The small molecule below binds the protein below.
Small molecule (SMILES): CCCCCCCO[C@H]1O[C@H](CO)[C@@H](O)C[C@@H]1O

Binding-site contacts:
Ligand atom CAP contacts residue TYR48 of chain 1.B at 3.7 Å (hydrophobic).
Ligand atom C6 contacts residue ILE52 of chain 1.B at 4.1 Å (hydrophobic).
Ligand atom C5 contacts residue ASP54 of chain 1.B at 4.0 Å.
Ligand atom C3 contacts residue GLN133 of chain 1.B at 4.0 Å.
Ligand atom O6 contacts residue PHE1 of chain 1.B at 2.7 Å (h-bond).
Ligand atom CAO contacts residue TYR137 of chain 1.B at 3.9 Å (hydrophobic).
Ligand atom C4 contacts residue PHE1 of chain 1.B at 3.7 Å (hydrophobic).
Ligand atom O4 contacts residue ASP54 of chain 1.B at 2.5 Å (salt-bridge).
Ligand atom O6 contacts residue TYR48 of chain 1.B at 4.0 Å.
Ligand atom CAQ contacts residue TYR48 of chain 1.B at 3.7 Å (hydrophobic).
Ligand atom C2 contacts residue ILE13 of chain 1.B at 3.8 Å (hydrophobic).
Ligand atom C6 contacts residue ASP47 of chain 1.B at 3.8 Å.
Ligand atom C3 contacts residue ASN135 of chain 1.B at 3.9 Å.
Ligand atom C5 contacts residue ILE52 of chain 1.B at 3.9 Å (hydrophobic).
Ligand atom O5 contacts residue ASP47 of chain 1.B at 3.9 Å.
Ligand atom C3 contacts residue ASP140 of chain 1.B at 3.3 Å.
Ligand atom O2 contacts residue PHE1 of chain 1.B at 2.9 Å (h-bond).
Ligand atom C5 contacts residue PHE1 of chain 1.B at 3.6 Å (hydrophobic).
Ligand atom C6 contacts residue ASN46 of chain 1.B at 3.4 Å.
Ligand atom CAN contacts residue TYR48 of chain 1.B at 3.9 Å (hydrophobic).
Ligand atom C6 contacts residue ASP54 of chain 1.B at 3.4 Å.
Ligand atom C4 contacts residue ASP54 of chain 1.B at 3.4 Å.
Ligand atom C2 contacts residue ASP140 of chain 1.B at 3.9 Å.
Ligand atom O4 contacts residue GLN133 of chain 1.B at 3.4 Å (h-bond).
Ligand atom O6 contacts residue ASP47 of chain 1.B at 2.9 Å (salt-bridge).
Ligand atom O6 contacts residue ASP54 of chain 1.B at 2.6 Å (salt-bridge).
Ligand atom CAQ contacts residue TYR137 of chain 1.B at 3.6 Å (hydrophobic).
Ligand atom O6 contacts residue ASN46 of chain 1.B at 3.2 Å (h-bond).
Ligand atom C6 contacts residue PHE1 of chain 1.B at 3.8 Å (hydrophobic).
Ligand atom C1 contacts residue PHE1 of chain 1.B at 3.8 Å (hydrophobic).
Ligand atom C4 contacts residue ASN135 of chain 1.B at 4.0 Å.
Ligand atom C2 contacts residue PHE1 of chain 1.B at 3.8 Å (hydrophobic).
Ligand atom O4 contacts residue ILE52 of chain 1.B at 3.6 Å.
Ligand atom CAO contacts residue TYR48 of chain 1.B at 3.7 Å (hydrophobic).
Ligand atom O2 contacts residue ILE13 of chain 1.B at 3.5 Å.
Ligand atom CAR contacts residue TYR137 of chain 1.B at 3.6 Å (hydrophobic).
Ligand atom O5 contacts residue PHE1 of chain 1.B at 3.0 Å (h-bond).
Ligand atom C6 contacts residue TYR48 of chain 1.B at 3.8 Å (hydrophobic).
Ligand atom C4 contacts residue GLN133 of chain 1.B at 3.7 Å.
Ligand atom O4 contacts residue ASN135 of chain 1.B at 2.9 Å (h-bond).

Sequence of chain 1.B:
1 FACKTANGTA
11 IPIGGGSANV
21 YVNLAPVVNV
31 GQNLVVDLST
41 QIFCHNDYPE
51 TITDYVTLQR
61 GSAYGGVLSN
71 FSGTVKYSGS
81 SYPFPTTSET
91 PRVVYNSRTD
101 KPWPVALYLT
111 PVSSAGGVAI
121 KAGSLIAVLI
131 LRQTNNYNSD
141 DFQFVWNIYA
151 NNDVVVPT